Binding-site contacts:
Ligand atom N9 contacts residue PHE272 of chain 1.B at 3.4 Å.
Ligand atom N5 contacts residue PHE272 of chain 1.B at 3.7 Å.
Ligand atom N11 contacts residue ILE219 of chain 1.B at 3.8 Å.
Ligand atom F26 contacts residue PHE272 of chain 1.B at 4.0 Å.
Ligand atom C7 contacts residue PHE272 of chain 1.B at 3.3 Å (hydrophobic).
Ligand atom C1 contacts residue PHE272 of chain 1.B at 3.6 Å (hydrophobic).
Ligand atom C4 contacts residue PHE272 of chain 1.B at 3.7 Å (hydrophobic).
Ligand atom C13 contacts residue TYR240 of chain 1.B at 3.5 Å (hydrophobic).
Ligand atom N3 contacts residue ALA268 of chain 1.B at 3.1 Å (h-bond).
Ligand atom N5 contacts residue LEU236 of chain 1.B at 3.5 Å.
Ligand atom C6 contacts residue PHE272 of chain 1.B at 3.4 Å (hydrophobic).
Ligand atom F26 contacts residue MET181 of chain 1.B at 3.9 Å.
Ligand atom C8 contacts residue PHE272 of chain 1.B at 3.3 Å (hydrophobic).
Ligand atom C22 contacts residue PHE272 of chain 1.B at 3.8 Å (hydrophobic).
Ligand atom N3 contacts residue GLN269 of chain 1.B at 3.5 Å (h-bond).
Ligand atom C18 contacts residue HIS68 of chain 1.B at 3.7 Å.
Ligand atom C20 contacts residue PHE257 of chain 1.B at 3.9 Å (hydrophobic).
Ligand atom C4 contacts residue LEU236 of chain 1.B at 3.4 Å (hydrophobic).
Ligand atom C4 contacts residue GLN269 of chain 1.B at 3.6 Å.
Ligand atom N3 contacts residue PHE272 of chain 1.B at 3.9 Å.
Ligand atom C25 contacts residue TYR240 of chain 1.B at 3.4 Å (hydrophobic).
Ligand atom C20 contacts residue ALA268 of chain 1.B at 3.6 Å (hydrophobic).
Ligand atom N3 contacts residue LEU236 of chain 1.B at 3.7 Å.
Ligand atom C1 contacts residue ALA268 of chain 1.B at 4.0 Å (hydrophobic).
Ligand atom C19 contacts residue TYR240 of chain 1.B at 3.6 Å (hydrophobic).
Ligand atom O14 contacts residue ALA268 of chain 1.B at 3.3 Å (h-bond).
Ligand atom N10 contacts residue PHE272 of chain 1.B at 3.8 Å.
Ligand atom C17 contacts residue MET181 of chain 1.B at 3.8 Å (hydrophobic).
Ligand atom N9 contacts residue LEU236 of chain 1.B at 3.8 Å.
Ligand atom C16 contacts residue MET181 of chain 1.B at 3.8 Å (hydrophobic).
Ligand atom C12 contacts residue PHE272 of chain 1.B at 3.9 Å (hydrophobic).
Ligand atom O14 contacts residue PHE272 of chain 1.B at 3.5 Å.
Ligand atom O15 contacts residue GLN269 of chain 1.B at 3.1 Å (h-bond).
Ligand atom C6 contacts residue LEU236 of chain 1.B at 3.9 Å (hydrophobic).
Ligand atom C8 contacts residue GLN269 of chain 1.B at 3.8 Å.
Ligand atom C25 contacts residue PHE257 of chain 1.B at 3.9 Å (hydrophobic).
Ligand atom C2 contacts residue ALA268 of chain 1.B at 3.7 Å (hydrophobic).
Ligand atom N9 contacts residue GLN269 of chain 1.B at 2.9 Å (h-bond).
Ligand atom O15 contacts residue PHE272 of chain 1.B at 3.8 Å.
Ligand atom N21 contacts residue PHE272 of chain 1.B at 3.8 Å.

Sequence of chain 1.B:
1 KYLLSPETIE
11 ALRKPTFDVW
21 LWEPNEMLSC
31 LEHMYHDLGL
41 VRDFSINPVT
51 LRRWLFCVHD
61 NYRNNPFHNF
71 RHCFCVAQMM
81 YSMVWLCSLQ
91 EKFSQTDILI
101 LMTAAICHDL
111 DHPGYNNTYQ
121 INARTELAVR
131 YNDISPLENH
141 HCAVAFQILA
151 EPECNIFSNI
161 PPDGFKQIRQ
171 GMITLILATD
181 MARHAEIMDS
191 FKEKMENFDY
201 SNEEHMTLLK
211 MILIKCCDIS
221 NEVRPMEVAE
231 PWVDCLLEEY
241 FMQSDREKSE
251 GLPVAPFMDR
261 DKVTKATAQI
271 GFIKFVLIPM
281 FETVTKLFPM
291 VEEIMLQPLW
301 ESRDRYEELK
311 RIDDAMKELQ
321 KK

The protein below binds the small molecule below.
Small molecule (SMILES): C[C@@H](Nc1nc2c(cnn2C2CCCC2)c(=O)[nH]1)C(=O)N1CC[C@H](F)C1